Sequence of chain 2.F:
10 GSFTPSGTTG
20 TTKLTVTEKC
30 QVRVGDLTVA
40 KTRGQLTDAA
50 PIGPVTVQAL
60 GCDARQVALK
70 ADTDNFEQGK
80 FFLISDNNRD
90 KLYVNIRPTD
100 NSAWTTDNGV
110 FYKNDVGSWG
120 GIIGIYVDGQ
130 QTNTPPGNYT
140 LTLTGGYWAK

Binding-site contacts:
Ligand atom C10 contacts residue PRO53 of chain 2.F at 3.8 Å (hydrophobic).
Ligand atom C11 contacts residue BRX1 of chain 2.LA at 0.2 Å.
Ligand atom C7 contacts residue BRX1 of chain 2.LA at 0.1 Å.
Ligand atom CL1 contacts residue PRO53 of chain 2.F at 3.9 Å.
Ligand atom CL2 contacts residue TYR125 of chain 2.F at 4.0 Å.
Ligand atom C1 contacts residue BRX1 of chain 2.LA at 0.2 Å.
Ligand atom CL1 contacts residue GLY52 of chain 2.F at 3.2 Å.
Ligand atom CL2 contacts residue THR98 of chain 2.F at 3.9 Å.
Ligand atom C6 contacts residue BRX1 of chain 2.LA at 0.1 Å.
Ligand atom CL1 contacts residue TYR125 of chain 2.F at 3.9 Å.
Ligand atom CL1 contacts residue ILE124 of chain 2.F at 3.5 Å.
Ligand atom N9 contacts residue BRX1 of chain 2.LA at 0.2 Å (h-bond).
Ligand atom CL2 contacts residue BRX1 of chain 2.LA at 0.5 Å.
Ligand atom O5 contacts residue BRX1 of chain 2.LA at 0.3 Å (h-bond).
Ligand atom O2 contacts residue BRX1 of chain 2.LA at 0.8 Å (h-bond).
Ligand atom C2 contacts residue PRO50 of chain 2.F at 4.1 Å (hydrophobic).
Ligand atom N2 contacts residue BRX1 of chain 2.LA at 0.4 Å (h-bond).
Ligand atom CL2 contacts residue PRO53 of chain 2.F at 3.6 Å.
Ligand atom CL1 contacts residue ILE51 of chain 2.F at 4.2 Å.
Ligand atom O4 contacts residue BRX1 of chain 2.LA at 0.5 Å (h-bond).
Ligand atom C1 contacts residue TYR125 of chain 2.F at 3.6 Å (hydrophobic).
Ligand atom C4 contacts residue BRX1 of chain 2.LA at 0.6 Å.
Ligand atom O9B contacts residue BRX1 of chain 2.LA at 0.3 Å (h-bond).
Ligand atom C8 contacts residue BRX1 of chain 2.LA at 0.1 Å.
Ligand atom C9 contacts residue BRX1 of chain 2.LA at 0.1 Å.
Ligand atom CL2 contacts residue GLY123 of chain 2.F at 3.7 Å.
Ligand atom CL1 contacts residue PRO50 of chain 2.F at 4.0 Å.
Ligand atom O9A contacts residue BRX1 of chain 2.LA at 0.3 Å (h-bond).
Ligand atom CL1 contacts residue GLY123 of chain 2.F at 3.7 Å.
Ligand atom C5 contacts residue BRX1 of chain 2.LA at 0.2 Å.
Ligand atom CL2 contacts residue ILE121 of chain 2.F at 3.8 Å.
Ligand atom O4 contacts residue PRO50 of chain 2.F at 3.7 Å.
Ligand atom C10 contacts residue BRX1 of chain 2.LA at 0.2 Å.
Ligand atom O2 contacts residue PRO50 of chain 2.F at 3.7 Å.
Ligand atom O9A contacts residue PRO53 of chain 2.F at 4.1 Å.
Ligand atom CL1 contacts residue BRX1 of chain 2.LA at 0.3 Å.
Ligand atom O9B contacts residue ILE121 of chain 2.F at 3.5 Å.
Ligand atom C3 contacts residue BRX1 of chain 2.LA at 0.1 Å.
Ligand atom O2 contacts residue PRO53 of chain 2.F at 4.0 Å.
Ligand atom C2 contacts residue BRX1 of chain 2.LA at 0.2 Å.

The small molecule below binds the protein below.
Small molecule (SMILES): O=C(N[C@H](CO)[C@H](O)c1ccc([N+](=O)[O-])cc1)C(Cl)Cl